Binding-site contacts:
Ligand atom O7 contacts residue ASN44 of chain 1.D at 3.5 Å (h-bond).
Ligand atom C6 contacts residue THR46 of chain 1.D at 3.6 Å.
Ligand atom O5 contacts residue LYS47 of chain 1.D at 3.4 Å.
Ligand atom C5 contacts residue ASN44 of chain 1.D at 3.7 Å.
Ligand atom O7 contacts residue LYS221 of chain 1.D at 4.1 Å.
Ligand atom C3 contacts residue ASN44 of chain 1.D at 3.8 Å.
Ligand atom C8 contacts residue ASN44 of chain 1.D at 4.5 Å.
Ligand atom N2 contacts residue ASN44 of chain 1.D at 2.9 Å (h-bond).
Ligand atom C2 contacts residue ASN44 of chain 1.D at 2.5 Å.
Ligand atom C1 contacts residue THR46 of chain 1.D at 3.7 Å.
Ligand atom O5 contacts residue THR46 of chain 1.D at 3.3 Å (h-bond).
Ligand atom C7 contacts residue ASN44 of chain 1.D at 3.4 Å.
Ligand atom C5 contacts residue THR46 of chain 1.D at 3.3 Å.
Ligand atom C7 contacts residue LYS221 of chain 1.D at 4.2 Å.
Ligand atom C5 contacts residue LYS47 of chain 1.D at 4.2 Å.
Ligand atom C1 contacts residue ASN44 of chain 1.D at 1.4 Å.
Ligand atom C1 contacts residue LYS47 of chain 1.D at 4.4 Å.
Ligand atom O5 contacts residue ASN44 of chain 1.D at 2.4 Å (h-bond).
Ligand atom C8 contacts residue LEU222 of chain 1.D at 3.6 Å (hydrophobic).
Ligand atom C4 contacts residue ASN44 of chain 1.D at 4.2 Å.
Ligand atom O6 contacts residue LYS47 of chain 1.D at 4.1 Å.
Ligand atom C6 contacts residue LYS47 of chain 1.D at 3.7 Å.
Ligand atom C8 contacts residue LYS221 of chain 1.D at 3.3 Å.

The protein below binds the small molecule below.
Small molecule (SMILES): CC(=O)N[C@@H]1[C@@H](O)[C@H](O)[C@@H](CO)O[C@H]1O

Sequence of chain 1.D:
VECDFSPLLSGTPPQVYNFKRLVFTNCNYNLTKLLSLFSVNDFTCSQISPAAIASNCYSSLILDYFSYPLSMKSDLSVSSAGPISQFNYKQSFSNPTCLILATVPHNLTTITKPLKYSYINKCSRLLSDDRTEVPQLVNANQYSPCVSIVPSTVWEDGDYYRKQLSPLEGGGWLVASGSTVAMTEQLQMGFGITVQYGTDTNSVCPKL